Binding-site contacts:
Ligand atom C13 contacts residue HEM1 of chain 1.E at 3.7 Å.
Ligand atom O8 contacts residue ILE374 of chain 1.B at 3.7 Å.
Ligand atom C29 contacts residue CYS149 of chain 1.B at 3.3 Å (hydrophobic).
Ligand atom S14 contacts residue GLY282 of chain 1.B at 3.3 Å (h-bond).
Ligand atom C28 contacts residue SER283 of chain 1.B at 3.8 Å.
Ligand atom O8 contacts residue PHE247 of chain 1.B at 3.4 Å.
Ligand atom C18 contacts residue PHE183 of chain 1.B at 3.6 Å (hydrophobic).
Ligand atom S14 contacts residue SER283 of chain 1.B at 3.5 Å.
Ligand atom N3 contacts residue HEM1 of chain 1.E at 3.7 Å.
Ligand atom C6 contacts residue ILE374 of chain 1.B at 3.6 Å (hydrophobic).
Ligand atom O1 contacts residue PHE183 of chain 1.B at 3.6 Å.
Ligand atom C21 contacts residue PHE183 of chain 1.B at 3.4 Å (hydrophobic).
Ligand atom N22 contacts residue PHE183 of chain 1.B at 3.4 Å.
Ligand atom S14 contacts residue ALA284 of chain 1.B at 3.6 Å (h-bond).
Ligand atom O8 contacts residue ARG251 of chain 1.B at 3.4 Å.
Ligand atom C27 contacts residue SER283 of chain 1.B at 3.6 Å.
Ligand atom C15 contacts residue ALA284 of chain 1.B at 3.5 Å (hydrophobic).
Ligand atom N16 contacts residue HEM1 of chain 1.E at 2.7 Å (h-bond).
Ligand atom C18 contacts residue HEM1 of chain 1.E at 3.0 Å.
Ligand atom N22 contacts residue ALA284 of chain 1.B at 3.4 Å.
Ligand atom C27 contacts residue GLY282 of chain 1.B at 3.8 Å.
Ligand atom N16 contacts residue ALA284 of chain 1.B at 3.6 Å.
Ligand atom O10 contacts residue ARG251 of chain 1.B at 3.7 Å.
Ligand atom C11 contacts residue ILE374 of chain 1.B at 3.6 Å (hydrophobic).
Ligand atom C9 contacts residue ARG251 of chain 1.B at 3.2 Å.
Ligand atom C18 contacts residue ALA284 of chain 1.B at 3.3 Å (hydrophobic).
Ligand atom C28 contacts residue TYR146 of chain 1.B at 3.6 Å (hydrophobic).
Ligand atom C24 contacts residue PHE183 of chain 1.B at 3.5 Å (hydrophobic).
Ligand atom S19 contacts residue SER187 of chain 1.B at 2.7 Å (h-bond).
Ligand atom C7 contacts residue ILE374 of chain 1.B at 3.4 Å (hydrophobic).
Ligand atom C9 contacts residue PHE247 of chain 1.B at 3.5 Å (hydrophobic).
Ligand atom C25 contacts residue CYS149 of chain 1.B at 3.4 Å (hydrophobic).
Ligand atom C20 contacts residue SER187 of chain 1.B at 2.8 Å.
Ligand atom N17 contacts residue ALA284 of chain 1.B at 3.4 Å.
Ligand atom C13 contacts residue GLY282 of chain 1.B at 3.3 Å.
Ligand atom O10 contacts residue LEU404 of chain 1.B at 3.7 Å.
Ligand atom C6 contacts residue PHE246 of chain 1.B at 3.8 Å (hydrophobic).
Ligand atom C20 contacts residue PHE183 of chain 1.B at 3.7 Å (hydrophobic).
Ligand atom N17 contacts residue HEM1 of chain 1.E at 2.0 Å.
Ligand atom S19 contacts residue HEM1 of chain 1.E at 2.9 Å (h-bond).

The small molecule below binds the protein below.
Small molecule (SMILES): Cc1ccc(-c2csc3nnc(SCC(=O)Nc4ccc5c(c4)OCO5)n23)cc1

Sequence of chain 1.B:
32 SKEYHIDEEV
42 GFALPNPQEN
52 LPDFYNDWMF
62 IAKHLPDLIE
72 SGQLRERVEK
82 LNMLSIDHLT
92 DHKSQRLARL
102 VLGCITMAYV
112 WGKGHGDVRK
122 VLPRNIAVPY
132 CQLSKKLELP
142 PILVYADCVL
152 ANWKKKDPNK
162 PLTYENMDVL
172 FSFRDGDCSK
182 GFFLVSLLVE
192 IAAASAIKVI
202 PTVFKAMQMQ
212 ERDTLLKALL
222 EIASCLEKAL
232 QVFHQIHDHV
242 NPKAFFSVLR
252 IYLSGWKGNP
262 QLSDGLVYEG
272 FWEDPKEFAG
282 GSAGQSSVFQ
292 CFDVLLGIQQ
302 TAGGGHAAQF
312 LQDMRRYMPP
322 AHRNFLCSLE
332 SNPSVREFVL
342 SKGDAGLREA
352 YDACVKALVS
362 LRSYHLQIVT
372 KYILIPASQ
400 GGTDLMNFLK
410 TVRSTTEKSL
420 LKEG